Sequence of chain 1.A:
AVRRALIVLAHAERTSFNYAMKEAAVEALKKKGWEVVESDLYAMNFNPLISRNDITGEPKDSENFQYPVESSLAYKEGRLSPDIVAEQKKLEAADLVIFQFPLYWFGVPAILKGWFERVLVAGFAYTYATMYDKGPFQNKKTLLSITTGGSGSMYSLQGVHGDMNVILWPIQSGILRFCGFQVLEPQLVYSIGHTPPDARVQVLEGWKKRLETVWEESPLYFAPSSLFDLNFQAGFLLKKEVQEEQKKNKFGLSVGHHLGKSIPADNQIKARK

Binding-site contacts:
Ligand atom C2 contacts residue FAD1 of chain 1.C at 3.5 Å.
Ligand atom C2M contacts residue FAD1 of chain 1.C at 3.6 Å.
Ligand atom C3M contacts residue FAD1 of chain 1.C at 3.7 Å.
Ligand atom C6M contacts residue FAD1 of chain 1.C at 3.0 Å.
Ligand atom C5 contacts residue CBD1 of chain 1.D at 3.6 Å.
Ligand atom C5M contacts residue GLY150 of chain 1.A at 4.4 Å.
Ligand atom C6M contacts residue GLY150 of chain 1.A at 4.5 Å.
Ligand atom C3 contacts residue FAD1 of chain 1.C at 3.6 Å.
Ligand atom O4 contacts residue FAD1 of chain 1.C at 3.9 Å.
Ligand atom C5M contacts residue CBD1 of chain 1.D at 3.0 Å.
Ligand atom C5 contacts residue TYR155 of chain 1.A at 4.4 Å (hydrophobic).
Ligand atom O1 contacts residue FAD1 of chain 1.C at 3.7 Å.
Ligand atom C3 contacts residue TRP105 of chain 1.A at 4.0 Å (hydrophobic).
Ligand atom C6 contacts residue CBD1 of chain 1.D at 3.6 Å.
Ligand atom C5 contacts residue HIS161 of chain 1.A at 4.3 Å.
Ligand atom C5M contacts residue TYR155 of chain 1.A at 3.3 Å (hydrophobic).
Ligand atom O4 contacts residue TYR155 of chain 1.A at 4.2 Å.
Ligand atom C1 contacts residue FAD1 of chain 1.C at 3.4 Å.
Ligand atom C4 contacts residue PHE106 of chain 1.A at 3.8 Å (hydrophobic).
Ligand atom C6 contacts residue FAD1 of chain 1.C at 3.4 Å.
Ligand atom C6M contacts residue CBD1 of chain 1.D at 3.1 Å.
Ligand atom C2 contacts residue TRP105 of chain 1.A at 4.1 Å (hydrophobic).
Ligand atom C3M contacts residue TRP105 of chain 1.A at 3.0 Å (hydrophobic).
Ligand atom C5M contacts residue HIS161 of chain 1.A at 3.3 Å.
Ligand atom C6M contacts residue GLY149 of chain 1.A at 4.4 Å.
Ligand atom O4 contacts residue PHE106 of chain 1.A at 2.9 Å.
Ligand atom C5M contacts residue FAD1 of chain 1.C at 3.1 Å.
Ligand atom C5 contacts residue FAD1 of chain 1.C at 3.1 Å.
Ligand atom C2M contacts residue TRP105 of chain 1.A at 3.3 Å (hydrophobic).
Ligand atom C3M contacts residue PHE106 of chain 1.A at 3.6 Å (hydrophobic).
Ligand atom C3 contacts residue PHE106 of chain 1.A at 4.3 Å (hydrophobic).
Ligand atom O4 contacts residue HIS161 of chain 1.A at 3.8 Å.
Ligand atom C4 contacts residue FAD1 of chain 1.C at 3.4 Å.

This protein binds this small molecule.
Small molecule (SMILES): CC1=C(C)C(=O)C(C)=C(C)C1=O